Sequence of chain 60.C:
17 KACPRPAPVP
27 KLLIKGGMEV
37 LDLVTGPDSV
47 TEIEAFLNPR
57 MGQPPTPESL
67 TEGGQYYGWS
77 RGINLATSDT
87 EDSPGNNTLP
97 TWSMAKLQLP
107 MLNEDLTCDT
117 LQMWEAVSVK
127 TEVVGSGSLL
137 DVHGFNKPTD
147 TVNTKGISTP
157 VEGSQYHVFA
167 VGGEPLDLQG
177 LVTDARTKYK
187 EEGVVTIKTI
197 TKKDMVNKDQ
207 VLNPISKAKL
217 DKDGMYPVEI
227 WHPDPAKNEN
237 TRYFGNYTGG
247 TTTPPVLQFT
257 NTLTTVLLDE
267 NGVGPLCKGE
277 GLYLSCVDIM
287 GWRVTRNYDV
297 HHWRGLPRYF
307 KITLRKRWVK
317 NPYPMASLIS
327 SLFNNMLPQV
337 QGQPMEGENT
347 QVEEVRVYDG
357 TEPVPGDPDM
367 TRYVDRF

Sequence of chain 60.B:
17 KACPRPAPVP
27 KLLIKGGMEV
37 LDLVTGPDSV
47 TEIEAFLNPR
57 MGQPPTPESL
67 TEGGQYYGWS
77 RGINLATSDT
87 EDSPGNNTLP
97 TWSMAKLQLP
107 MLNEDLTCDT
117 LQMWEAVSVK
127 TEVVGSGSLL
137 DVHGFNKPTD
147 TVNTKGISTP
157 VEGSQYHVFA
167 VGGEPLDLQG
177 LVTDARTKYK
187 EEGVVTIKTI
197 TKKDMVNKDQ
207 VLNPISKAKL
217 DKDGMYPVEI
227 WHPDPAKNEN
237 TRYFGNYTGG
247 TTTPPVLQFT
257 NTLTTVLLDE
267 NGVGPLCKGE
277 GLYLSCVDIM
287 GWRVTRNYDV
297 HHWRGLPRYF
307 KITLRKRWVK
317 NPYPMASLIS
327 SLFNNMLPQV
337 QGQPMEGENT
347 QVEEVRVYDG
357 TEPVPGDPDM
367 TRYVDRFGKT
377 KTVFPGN

The small molecule below binds the protein below.
Small molecule (SMILES): CC(=O)N[C@@H]1[C@@H](O[C@@H]2O[C@H](CO)[C@H](O)[C@H](O[C@]3(C(=O)O)C[C@H](O)[C@@H](NC(C)=O)[C@H]([C@H](O)[C@H](O)CO)O3)[C@H]2O)[C@H](O)[C@@H](CO[C@]2(C(=O)O)C[C@H](O)[C@@H](NC(C)=O)[C@H]([C@H](O)[C@H](O)CO)O2)O[C@H]1O

Binding-site contacts:
Ligand atom C7 contacts residue TYR72 of chain 60.B at 4.3 Å (hydrophobic).
Ligand atom O8 contacts residue ARG77 of chain 60.B at 3.4 Å (salt-bridge).
Ligand atom C11 contacts residue TYR72 of chain 60.B at 4.0 Å (hydrophobic).
Ligand atom O1A contacts residue GLY78 of chain 60.B at 4.0 Å.
Ligand atom O1B contacts residue TYR72 of chain 60.B at 4.2 Å.
Ligand atom C8 contacts residue ARG77 of chain 60.B at 4.3 Å.
Ligand atom O4 contacts residue HIS298 of chain 60.B at 2.9 Å (h-bond).
Ligand atom O4 contacts residue GLY78 of chain 60.B at 3.0 Å.
Ligand atom O4 contacts residue ILE79 of chain 60.B at 3.6 Å (h-bond).
Ligand atom C3 contacts residue VAL296 of chain 60.B at 3.5 Å (hydrophobic).
Ligand atom O1A contacts residue TYR72 of chain 60.B at 3.4 Å.
Ligand atom C6 contacts residue ASN93 of chain 60.B at 3.2 Å.
Ligand atom O6 contacts residue ASN93 of chain 60.B at 3.2 Å (h-bond).
Ligand atom C10 contacts residue TYR72 of chain 60.B at 4.1 Å (hydrophobic).
Ligand atom C1 contacts residue ARG77 of chain 60.B at 3.4 Å.
Ligand atom O1B contacts residue ASN80 of chain 60.B at 4.3 Å.
Ligand atom C3 contacts residue GLY78 of chain 60.B at 4.1 Å.
Ligand atom C5 contacts residue ASN93 of chain 60.B at 4.3 Å.
Ligand atom C4 contacts residue TYR72 of chain 60.B at 4.1 Å (hydrophobic).
Ligand atom C4 contacts residue GLY78 of chain 60.B at 3.6 Å.
Ligand atom C4 contacts residue HIS298 of chain 60.B at 3.4 Å.
Ligand atom O1B contacts residue SER89 of chain 60.B at 4.1 Å.
Ligand atom O1B contacts residue ARG77 of chain 60.B at 3.1 Å (salt-bridge).
Ligand atom C6 contacts residue TYR72 of chain 60.B at 4.0 Å (hydrophobic).
Ligand atom O4 contacts residue ASN80 of chain 60.B at 4.2 Å.
Ligand atom O4 contacts residue THR291 of chain 60.B at 3.1 Å.
Ligand atom C3 contacts residue HIS298 of chain 60.B at 3.4 Å.
Ligand atom C4 contacts residue ARG77 of chain 60.B at 4.0 Å.
Ligand atom C1 contacts residue TYR72 of chain 60.B at 4.1 Å (hydrophobic).
Ligand atom C11 contacts residue ASP85 of chain 60.C at 4.0 Å.
Ligand atom O8 contacts residue TYR72 of chain 60.B at 3.4 Å (h-bond).
Ligand atom O3 contacts residue GLY78 of chain 60.B at 3.4 Å.
Ligand atom C2 contacts residue GLY78 of chain 60.B at 4.1 Å.
Ligand atom O4 contacts residue VAL296 of chain 60.B at 4.0 Å.
Ligand atom C3 contacts residue ARG77 of chain 60.B at 3.9 Å.
Ligand atom O3 contacts residue VAL296 of chain 60.B at 4.0 Å.
Ligand atom O1A contacts residue ARG77 of chain 60.B at 2.9 Å (salt-bridge).
Ligand atom C3 contacts residue GLY78 of chain 60.B at 3.9 Å.
Ligand atom N5 contacts residue TYR72 of chain 60.B at 3.1 Å (h-bond).
Ligand atom C5 contacts residue TYR72 of chain 60.B at 3.9 Å (hydrophobic).